Sequence of chain 37.A:
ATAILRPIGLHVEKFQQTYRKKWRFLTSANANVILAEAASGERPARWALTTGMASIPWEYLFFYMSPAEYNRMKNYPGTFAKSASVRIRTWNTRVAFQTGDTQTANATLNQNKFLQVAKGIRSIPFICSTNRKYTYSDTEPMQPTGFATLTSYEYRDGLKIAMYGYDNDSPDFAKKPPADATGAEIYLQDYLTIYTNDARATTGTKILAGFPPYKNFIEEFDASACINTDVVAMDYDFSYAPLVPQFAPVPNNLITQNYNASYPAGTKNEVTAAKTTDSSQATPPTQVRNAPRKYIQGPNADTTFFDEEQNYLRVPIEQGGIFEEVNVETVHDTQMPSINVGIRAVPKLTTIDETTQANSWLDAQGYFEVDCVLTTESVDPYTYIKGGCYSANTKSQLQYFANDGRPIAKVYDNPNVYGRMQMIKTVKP

Sequence of chain 36.A:
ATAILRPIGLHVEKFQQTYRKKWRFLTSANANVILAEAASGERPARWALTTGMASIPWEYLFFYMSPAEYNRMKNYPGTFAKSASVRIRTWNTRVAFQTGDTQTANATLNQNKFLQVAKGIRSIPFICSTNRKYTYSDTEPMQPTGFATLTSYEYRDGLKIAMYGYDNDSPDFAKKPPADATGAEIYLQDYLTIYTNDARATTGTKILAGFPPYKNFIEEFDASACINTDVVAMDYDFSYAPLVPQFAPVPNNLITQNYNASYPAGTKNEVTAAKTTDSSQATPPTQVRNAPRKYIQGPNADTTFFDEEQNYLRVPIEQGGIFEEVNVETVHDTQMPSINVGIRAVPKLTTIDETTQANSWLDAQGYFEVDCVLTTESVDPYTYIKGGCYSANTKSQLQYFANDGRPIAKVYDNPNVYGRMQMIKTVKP

The small molecule below binds the protein below.
Small molecule (SMILES): N=c1ccn([C@H]2C[C@H](O[P](=O)(O)OC[C@H]3O[C@@H](n4cnc5c(N)ncnc54)C[C@@H]3O[P](=O)(O)OC[C@H]3O[C@@H](n4cnc5c(=O)nc(N)[nH]c54)C[C@@H]3O[P](=O)(O)OC[C@H]3O[C@@H](n4cnc5c(=O)nc(N)[nH]c54)C[C@@H]3O[P](=O)(O)OC[C@H]3O[C@@H](n4ccc(=N)[nH]c4=O)C[C@@H]3O[P](=O)(O)OC[C@H]3O[C@@H](n4ccc(=N)[nH]c4=O)C[C@@H]3O[P](=O)(O)OC[C@H]3O[C@@H](n4cnc5c(N)ncnc54)C[C@@H]3O[P](=O)(O)OC[C@H]3O[C@@H](n4cnc5c(N)ncnc54)C[C@@H]3O)[C@@H](COP(=O)=O)O2)c(=O)[nH]1

Binding-site contacts:
Ligand atom O2 contacts residue LYS559 of chain 36.A at 2.8 Å (salt-bridge).
Ligand atom OP1 contacts residue PRO501 of chain 37.A at 3.1 Å.
Ligand atom O3' contacts residue VAL492 of chain 36.A at 3.2 Å.
Ligand atom O3' contacts residue PRO289 of chain 37.A at 3.1 Å.
Ligand atom OP1 contacts residue PRO289 of chain 37.A at 3.2 Å.
Ligand atom C5 contacts residue ASP497 of chain 37.A at 3.1 Å.
Ligand atom C5 contacts residue ASN491 of chain 36.A at 2.3 Å.
Ligand atom N4 contacts residue DG2 of chain 37.B at 2.9 Å (h-bond).
Ligand atom N2 contacts residue ASP401 of chain 37.A at 2.8 Å (salt-bridge).
Ligand atom O4' contacts residue THR558 of chain 36.A at 3.1 Å.
Ligand atom O4' contacts residue GLN499 of chain 37.A at 3.0 Å (h-bond).
Ligand atom C4 contacts residue ARG170 of chain 36.A at 1.2 Å.
Ligand atom N2 contacts residue SER403 of chain 37.A at 3.0 Å (h-bond).
Ligand atom N1 contacts residue PRO545 of chain 36.A at 3.2 Å.
Ligand atom N4 contacts residue ASN491 of chain 36.A at 2.7 Å (h-bond).
Ligand atom O6 contacts residue ASP401 of chain 37.A at 2.7 Å (salt-bridge).
Ligand atom N6 contacts residue SER555 of chain 36.A at 3.1 Å.
Ligand atom OP1 contacts residue GLY284 of chain 37.A at 3.0 Å.
Ligand atom O2 contacts residue DG2 of chain 37.B at 2.8 Å (h-bond).
Ligand atom C4 contacts residue ASN491 of chain 36.A at 2.5 Å.
Ligand atom C2 contacts residue MET398 of chain 37.A at 2.7 Å (hydrophobic).
Ligand atom N7 contacts residue THR498 of chain 37.A at 3.1 Å.
Ligand atom OP2 contacts residue ASN491 of chain 36.A at 2.9 Å.
Ligand atom N3 contacts residue ARG170 of chain 36.A at 2.0 Å (salt-bridge).
Ligand atom N1 contacts residue MET398 of chain 37.A at 3.0 Å.
Ligand atom N1 contacts residue ASP401 of chain 37.A at 2.6 Å (salt-bridge).
Ligand atom N7 contacts residue GLN499 of chain 37.A at 2.8 Å (h-bond).
Ligand atom C5 contacts residue ARG170 of chain 36.A at 2.4 Å.
Ligand atom N6 contacts residue GLN410 of chain 36.A at 2.7 Å (h-bond).
Ligand atom O2 contacts residue PRO171 of chain 36.A at 3.0 Å (h-bond).
Ligand atom O2 contacts residue THR558 of chain 36.A at 2.7 Å (h-bond).
Ligand atom C2 contacts residue ASP401 of chain 37.A at 3.1 Å.
Ligand atom OP2 contacts residue VAL492 of chain 36.A at 2.5 Å (h-bond).
Ligand atom O3' contacts residue LYS178 of chain 36.A at 2.9 Å.
Ligand atom C2 contacts residue ASP399 of chain 37.A at 3.1 Å.
Ligand atom OP2 contacts residue SER287 of chain 37.A at 2.9 Å.
Ligand atom C4 contacts residue ASP497 of chain 37.A at 3.1 Å.
Ligand atom N4 contacts residue ARG170 of chain 36.A at 0.6 Å (salt-bridge).
Ligand atom N3 contacts residue DG2 of chain 37.B at 2.9 Å (h-bond).
Ligand atom C6 contacts residue ASN491 of chain 36.A at 3.1 Å.